A protein and the small-molecule ligand that binds it are described below.
Small molecule (SMILES): OC[C@H]1O[C@H](O)[C@H](O)[C@@H](O)[C@@H]1O

Binding-site contacts:
Ligand atom C3 contacts residue SER324 of chain 3.A at 2.9 Å.
Ligand atom O3 contacts residue ASP321 of chain 3.A at 3.8 Å.
Ligand atom C6 contacts residue SER324 of chain 3.A at 4.1 Å.
Ligand atom O2 contacts residue SER319 of chain 3.A at 2.9 Å (h-bond).
Ligand atom C5 contacts residue GLY323 of chain 3.A at 3.7 Å.
Ligand atom C1 contacts residue THR316 of chain 3.A at 4.1 Å.
Ligand atom C1 contacts residue ALA315 of chain 3.A at 3.4 Å (hydrophobic).
Ligand atom C2 contacts residue SER324 of chain 3.A at 2.4 Å.
Ligand atom C2 contacts residue SER319 of chain 3.A at 3.8 Å.
Ligand atom O5 contacts residue ALA315 of chain 3.A at 3.3 Å (h-bond).
Ligand atom C1 contacts residue ASP317 of chain 3.A at 3.4 Å.
Ligand atom O2 contacts residue ASP317 of chain 3.A at 2.7 Å (salt-bridge).
Ligand atom C1 contacts residue SER324 of chain 3.A at 1.4 Å.
Ligand atom O3 contacts residue SER324 of chain 3.A at 4.3 Å.
Ligand atom C3 contacts residue ASP321 of chain 3.A at 3.5 Å.
Ligand atom C2 contacts residue ASP317 of chain 3.A at 3.4 Å.
Ligand atom O6 contacts residue ALA315 of chain 3.A at 4.1 Å.
Ligand atom C2 contacts residue ASP321 of chain 3.A at 4.3 Å.
Ligand atom C6 contacts residue GLY323 of chain 3.A at 3.5 Å.
Ligand atom C1 contacts residue GLY323 of chain 3.A at 4.3 Å.
Ligand atom C4 contacts residue SER324 of chain 3.A at 3.4 Å.
Ligand atom O5 contacts residue THR316 of chain 3.A at 4.0 Å.
Ligand atom O2 contacts residue ASP321 of chain 3.A at 4.0 Å.
Ligand atom O5 contacts residue GLY323 of chain 3.A at 3.6 Å (h-bond).
Ligand atom C2 contacts residue THR316 of chain 3.A at 4.4 Å.
Ligand atom C1 contacts residue SER319 of chain 3.A at 3.8 Å.
Ligand atom O2 contacts residue SER324 of chain 3.A at 2.8 Å (h-bond).
Ligand atom O5 contacts residue SER324 of chain 3.A at 2.2 Å (h-bond).
Ligand atom O6 contacts residue GLY323 of chain 3.A at 4.4 Å.
Ligand atom O6 contacts residue THR316 of chain 3.A at 4.2 Å.
Ligand atom O4 contacts residue SER324 of chain 3.A at 4.4 Å.
Ligand atom C3 contacts residue SER319 of chain 3.A at 4.5 Å.
Ligand atom C5 contacts residue SER324 of chain 3.A at 2.7 Å.
Ligand atom C6 contacts residue ALA315 of chain 3.A at 4.3 Å (hydrophobic).

Sequence of chain 3.A:
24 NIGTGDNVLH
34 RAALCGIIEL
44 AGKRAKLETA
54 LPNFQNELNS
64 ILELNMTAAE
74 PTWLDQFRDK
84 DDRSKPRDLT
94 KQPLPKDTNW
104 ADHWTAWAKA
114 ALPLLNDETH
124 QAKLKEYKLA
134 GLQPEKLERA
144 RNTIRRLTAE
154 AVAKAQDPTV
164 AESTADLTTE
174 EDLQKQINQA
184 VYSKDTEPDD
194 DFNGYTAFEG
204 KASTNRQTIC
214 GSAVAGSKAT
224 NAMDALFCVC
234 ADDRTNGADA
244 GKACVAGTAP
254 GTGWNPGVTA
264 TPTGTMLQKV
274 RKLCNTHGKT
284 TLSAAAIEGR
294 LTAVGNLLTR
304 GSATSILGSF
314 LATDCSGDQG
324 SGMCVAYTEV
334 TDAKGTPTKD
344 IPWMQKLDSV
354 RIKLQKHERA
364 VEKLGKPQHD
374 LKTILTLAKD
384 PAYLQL